Sequence of chain 1.B:
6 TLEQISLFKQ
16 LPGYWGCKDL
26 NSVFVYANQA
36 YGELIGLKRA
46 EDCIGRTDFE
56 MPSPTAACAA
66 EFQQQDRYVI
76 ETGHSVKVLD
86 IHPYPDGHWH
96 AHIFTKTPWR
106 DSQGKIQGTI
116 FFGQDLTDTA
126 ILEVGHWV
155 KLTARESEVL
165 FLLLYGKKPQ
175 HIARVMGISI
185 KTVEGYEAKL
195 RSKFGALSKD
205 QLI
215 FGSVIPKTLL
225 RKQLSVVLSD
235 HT

This small molecule binds to this protein.
Small molecule (SMILES): Cc1c[nH]c(=O)c(C)n1

Binding-site contacts:
Ligand atom CAG contacts residue PHE67 of chain 1.B at 4.4 Å (hydrophobic).
Ligand atom CAF contacts residue PHE67 of chain 1.B at 3.8 Å (hydrophobic).
Ligand atom CAH contacts residue ASP53 of chain 1.B at 3.5 Å.
Ligand atom OAI contacts residue LYS101 of chain 1.B at 2.9 Å (salt-bridge).
Ligand atom OAI contacts residue PHE67 of chain 1.B at 3.9 Å.
Ligand atom CAH contacts residue PHE116 of chain 1.B at 4.0 Å (hydrophobic).
Ligand atom CAE contacts residue PHE67 of chain 1.B at 4.3 Å (hydrophobic).
Ligand atom CAB contacts residue ASP85 of chain 1.B at 3.4 Å.
Ligand atom CAE contacts residue TYR36 of chain 1.B at 3.4 Å (hydrophobic).
Ligand atom NAA contacts residue LYS101 of chain 1.B at 3.9 Å.
Ligand atom CAB contacts residue PHE67 of chain 1.B at 3.3 Å (hydrophobic).
Ligand atom CAH contacts residue LYS23 of chain 1.B at 3.6 Å.
Ligand atom CAG contacts residue PHE99 of chain 1.B at 3.5 Å (hydrophobic).
Ligand atom CAH contacts residue PHE29 of chain 1.B at 3.5 Å (hydrophobic).
Ligand atom CAG contacts residue TYR36 of chain 1.B at 4.3 Å (hydrophobic).
Ligand atom CAE contacts residue ASP53 of chain 1.B at 4.0 Å.
Ligand atom CAF contacts residue LYS23 of chain 1.B at 4.1 Å.
Ligand atom CAE contacts residue LYS23 of chain 1.B at 4.4 Å.
Ligand atom CAF contacts residue LYS101 of chain 1.B at 3.8 Å.
Ligand atom NAA contacts residue ASP85 of chain 1.B at 3.7 Å.
Ligand atom CAC contacts residue PHE67 of chain 1.B at 3.9 Å (hydrophobic).
Ligand atom OAI contacts residue ASP71 of chain 1.B at 4.4 Å.
Ligand atom NAD contacts residue PHE67 of chain 1.B at 4.4 Å.
Ligand atom CAB contacts residue PHE99 of chain 1.B at 4.0 Å (hydrophobic).
Ligand atom NAD contacts residue TYR36 of chain 1.B at 2.8 Å (h-bond).
Ligand atom NAA contacts residue PHE67 of chain 1.B at 3.4 Å.
Ligand atom CAC contacts residue PHE99 of chain 1.B at 3.8 Å (hydrophobic).
Ligand atom NAD contacts residue PHE99 of chain 1.B at 4.0 Å.
Ligand atom CAH contacts residue TYR36 of chain 1.B at 3.2 Å (hydrophobic).
Ligand atom CAC contacts residue TYR36 of chain 1.B at 4.0 Å (hydrophobic).
Ligand atom OAI contacts residue LYS23 of chain 1.B at 3.1 Å (salt-bridge).
Ligand atom CAG contacts residue TYR89 of chain 1.B at 3.1 Å (hydrophobic).
Ligand atom CAG contacts residue THR60 of chain 1.B at 4.3 Å.